Sequence of chain 1.F:
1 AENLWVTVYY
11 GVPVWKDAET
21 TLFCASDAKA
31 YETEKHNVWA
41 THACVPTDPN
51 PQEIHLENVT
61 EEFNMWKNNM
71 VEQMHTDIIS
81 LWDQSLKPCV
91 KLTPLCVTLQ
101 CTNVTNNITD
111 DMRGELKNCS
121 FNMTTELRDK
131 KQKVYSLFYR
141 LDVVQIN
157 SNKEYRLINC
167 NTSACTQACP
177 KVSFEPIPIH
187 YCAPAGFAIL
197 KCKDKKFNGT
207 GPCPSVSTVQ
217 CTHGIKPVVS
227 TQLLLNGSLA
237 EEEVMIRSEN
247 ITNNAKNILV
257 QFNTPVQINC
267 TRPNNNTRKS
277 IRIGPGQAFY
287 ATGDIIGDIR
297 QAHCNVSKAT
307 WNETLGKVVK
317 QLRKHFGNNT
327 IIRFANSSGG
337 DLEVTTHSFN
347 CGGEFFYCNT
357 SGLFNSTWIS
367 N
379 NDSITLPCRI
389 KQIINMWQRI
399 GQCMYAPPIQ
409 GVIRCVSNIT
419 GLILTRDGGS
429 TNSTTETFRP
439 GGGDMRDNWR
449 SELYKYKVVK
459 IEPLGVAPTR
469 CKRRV

The small molecule below binds the protein below.
Small molecule (SMILES): CC(=O)N[C@H]1[C@H](O[C@H]2[C@H](O)[C@@H](NC(C)=O)CO[C@@H]2CO)O[C@H](CO)[C@@H](O)[C@@H]1O

Binding-site contacts:
Ligand atom N2 contacts residue ASN265 of chain 1.F at 2.9 Å (h-bond).
Ligand atom C8 contacts residue ASN265 of chain 1.F at 4.4 Å.
Ligand atom C1 contacts residue GLN263 of chain 1.F at 3.4 Å.
Ligand atom C8 contacts residue SER303 of chain 1.F at 3.7 Å.
Ligand atom C8 contacts residue GLN263 of chain 1.F at 4.2 Å.
Ligand atom C5 contacts residue GLN263 of chain 1.F at 3.6 Å.
Ligand atom C7 contacts residue ASN265 of chain 1.F at 3.2 Å.
Ligand atom C5 contacts residue ASN265 of chain 1.F at 3.6 Å.
Ligand atom O5 contacts residue GLN263 of chain 1.F at 3.9 Å.
Ligand atom O7 contacts residue ASN301 of chain 1.F at 4.5 Å.
Ligand atom O4 contacts residue GLN263 of chain 1.F at 4.2 Å.
Ligand atom C4 contacts residue GLN263 of chain 1.F at 4.0 Å.
Ligand atom O5 contacts residue ASN265 of chain 1.F at 2.3 Å (h-bond).
Ligand atom C1 contacts residue ASN265 of chain 1.F at 1.4 Å.
Ligand atom N2 contacts residue GLN263 of chain 1.F at 4.0 Å.
Ligand atom C3 contacts residue ASN265 of chain 1.F at 3.8 Å.
Ligand atom C8 contacts residue VAL302 of chain 1.F at 3.9 Å (hydrophobic).
Ligand atom C2 contacts residue ASN265 of chain 1.F at 2.5 Å.
Ligand atom C3 contacts residue GLN263 of chain 1.F at 3.5 Å.
Ligand atom C2 contacts residue GLN263 of chain 1.F at 3.8 Å.
Ligand atom C4 contacts residue ASN265 of chain 1.F at 4.2 Å.
Ligand atom O7 contacts residue ASN265 of chain 1.F at 3.1 Å (h-bond).